The small molecule below binds the protein below.
Small molecule (SMILES): CC(=O)N[C@@H]1[C@@H](O)[C@H](O)[C@@H](CO)O[C@H]1O

Binding-site contacts:
Ligand atom O6 contacts residue ASN455 of chain 1.B at 3.3 Å (h-bond).
Ligand atom O5 contacts residue ASN455 of chain 1.B at 2.6 Å (h-bond).
Ligand atom C1 contacts residue ASN455 of chain 1.B at 3.1 Å.
Ligand atom C6 contacts residue ASN455 of chain 1.B at 3.5 Å.
Ligand atom O6 contacts residue ASP454 of chain 1.B at 4.4 Å.
Ligand atom C5 contacts residue ASN455 of chain 1.B at 3.4 Å.

Sequence of chain 1.B:
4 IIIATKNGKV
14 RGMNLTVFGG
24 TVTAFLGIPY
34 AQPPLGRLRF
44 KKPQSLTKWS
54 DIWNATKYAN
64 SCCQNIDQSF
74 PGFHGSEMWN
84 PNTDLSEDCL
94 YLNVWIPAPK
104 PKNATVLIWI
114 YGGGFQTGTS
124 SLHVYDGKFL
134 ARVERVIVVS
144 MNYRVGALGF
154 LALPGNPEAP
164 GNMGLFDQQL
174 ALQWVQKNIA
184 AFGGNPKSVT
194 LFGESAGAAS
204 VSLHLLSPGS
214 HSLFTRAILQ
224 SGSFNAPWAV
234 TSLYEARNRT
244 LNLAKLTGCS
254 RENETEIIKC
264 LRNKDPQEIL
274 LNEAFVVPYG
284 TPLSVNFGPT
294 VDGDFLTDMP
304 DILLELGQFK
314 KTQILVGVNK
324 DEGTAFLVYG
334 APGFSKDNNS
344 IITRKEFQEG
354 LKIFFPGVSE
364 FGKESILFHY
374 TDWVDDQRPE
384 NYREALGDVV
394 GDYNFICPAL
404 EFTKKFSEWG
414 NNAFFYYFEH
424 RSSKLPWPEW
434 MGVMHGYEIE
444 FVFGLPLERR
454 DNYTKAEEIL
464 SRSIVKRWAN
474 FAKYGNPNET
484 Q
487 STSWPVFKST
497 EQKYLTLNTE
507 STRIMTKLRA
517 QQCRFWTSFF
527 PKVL